This protein binds this small molecule.
Small molecule (SMILES): C[C@@H]1O[C@@H](O)[C@H](O)[C@H](O)[C@H]1O[C@H]1O[C@H](CO)[C@@H](O)[C@H](O[C@H]2O[C@H](C)[C@H](O)C[C@H]2O)[C@@H]1O[C@H]1O[C@H](CO)[C@H](O)[C@H](O[C@@H]2O[C@@H](C)[C@H](O[C@H]3O[C@H](CO)[C@@H](O)[C@H](O)[C@@H]3O[C@H]3O[C@H](CO)[C@H](O)[C@H](O)[C@H]3O)[C@@H](O)[C@H]2O)[C@H]1O

Binding-site contacts:
Ligand atom C6 contacts residue ASN33 of chain 1.A at 3.7 Å.
Ligand atom C1 contacts residue ASN55 of chain 1.B at 3.3 Å.
Ligand atom O1 contacts residue ALA57 of chain 1.B at 3.9 Å.
Ligand atom C1 contacts residue PHE59 of chain 1.B at 3.9 Å (hydrophobic).
Ligand atom O6 contacts residue THR30 of chain 1.A at 4.0 Å.
Ligand atom C6 contacts residue HIS35 of chain 1.B at 4.0 Å.
Ligand atom C4 contacts residue TRP98 of chain 1.A at 3.7 Å (hydrophobic).
Ligand atom C2 contacts residue HIS34 of chain 1.A at 3.6 Å.
Ligand atom O1 contacts residue TYR52 of chain 1.B at 3.0 Å.
Ligand atom C2 contacts residue GLY102 of chain 1.B at 3.3 Å.
Ligand atom O5 contacts residue PHE59 of chain 1.B at 3.7 Å.
Ligand atom C6 contacts residue PHE59 of chain 1.B at 3.8 Å (hydrophobic).
Ligand atom C1 contacts residue GLY100 of chain 1.B at 3.6 Å.
Ligand atom O4 contacts residue TRP33 of chain 1.B at 3.3 Å.
Ligand atom C6 contacts residue THR30 of chain 1.A at 3.4 Å.
Ligand atom O6 contacts residue THR30 of chain 1.A at 2.6 Å (h-bond).
Ligand atom C4 contacts residue TRP33 of chain 1.B at 3.9 Å (hydrophobic).
Ligand atom C6 contacts residue TRP33 of chain 1.B at 3.9 Å (hydrophobic).
Ligand atom C6 contacts residue HIS101 of chain 1.B at 4.0 Å.
Ligand atom O2 contacts residue GLY100 of chain 1.B at 3.9 Å.
Ligand atom C5 contacts residue TRP33 of chain 1.B at 3.9 Å (hydrophobic).
Ligand atom C2 contacts residue GLY100 of chain 1.B at 3.4 Å.
Ligand atom C6 contacts residue PHE59 of chain 1.B at 4.0 Å (hydrophobic).
Ligand atom C4 contacts residue TRP93 of chain 1.A at 3.8 Å (hydrophobic).
Ligand atom O4 contacts residue TRP98 of chain 1.A at 2.9 Å (h-bond).
Ligand atom O4 contacts residue HIS35 of chain 1.B at 3.3 Å.
Ligand atom O2 contacts residue GLY32 of chain 1.A at 3.3 Å (h-bond).
Ligand atom O2 contacts residue HIS101 of chain 1.B at 3.6 Å.
Ligand atom O1 contacts residue ASN55 of chain 1.B at 2.7 Å (h-bond).
Ligand atom O3 contacts residue GLY32 of chain 1.A at 2.8 Å (h-bond).
Ligand atom C4 contacts residue HIS101 of chain 1.B at 3.6 Å.
Ligand atom O5 contacts residue TRP33 of chain 1.B at 3.5 Å (h-bond).
Ligand atom O2 contacts residue TRP93 of chain 1.A at 2.8 Å (h-bond).
Ligand atom O4 contacts residue HIS101 of chain 1.B at 2.8 Å (h-bond).
Ligand atom C3 contacts residue GLY32 of chain 1.A at 3.9 Å.
Ligand atom C2 contacts residue TRP93 of chain 1.A at 3.8 Å (hydrophobic).
Ligand atom O2 contacts residue GLY102 of chain 1.B at 2.6 Å (h-bond).
Ligand atom O2 contacts residue HIS34 of chain 1.A at 2.8 Å (h-bond).
Ligand atom C3 contacts residue TRP93 of chain 1.A at 3.9 Å (hydrophobic).
Ligand atom O3 contacts residue TRP93 of chain 1.A at 3.9 Å.

Sequence of chain 1.A:
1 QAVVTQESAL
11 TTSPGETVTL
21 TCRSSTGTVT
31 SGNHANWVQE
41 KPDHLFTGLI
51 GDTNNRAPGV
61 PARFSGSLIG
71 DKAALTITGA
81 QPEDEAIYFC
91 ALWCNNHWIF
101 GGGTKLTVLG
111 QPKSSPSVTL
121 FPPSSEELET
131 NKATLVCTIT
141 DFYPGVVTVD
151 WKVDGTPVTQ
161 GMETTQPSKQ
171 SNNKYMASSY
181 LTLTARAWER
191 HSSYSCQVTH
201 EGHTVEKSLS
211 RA

Sequence of chain 1.B:
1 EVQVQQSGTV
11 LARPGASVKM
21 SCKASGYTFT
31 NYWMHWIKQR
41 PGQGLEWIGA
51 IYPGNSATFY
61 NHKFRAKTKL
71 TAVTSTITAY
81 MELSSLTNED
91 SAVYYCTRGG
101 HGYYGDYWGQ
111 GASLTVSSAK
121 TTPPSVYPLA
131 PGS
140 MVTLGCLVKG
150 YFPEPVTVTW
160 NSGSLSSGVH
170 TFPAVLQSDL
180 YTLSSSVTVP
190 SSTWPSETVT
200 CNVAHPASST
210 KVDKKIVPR